Binding-site contacts:
Ligand atom C1 contacts residue ASN86 of chain 1.D at 3.2 Å.
Ligand atom C2 contacts residue ASN86 of chain 1.D at 3.9 Å.
Ligand atom C1 contacts residue GLU83 of chain 1.D at 4.1 Å.
Ligand atom O1 contacts residue GLU83 of chain 1.D at 2.9 Å (salt-bridge).
Ligand atom C3 contacts residue GLN85 of chain 1.D at 3.9 Å.
Ligand atom C6 contacts residue GLU88 of chain 1.D at 3.8 Å.
Ligand atom C2 contacts residue GLN85 of chain 1.D at 4.1 Å.
Ligand atom O6 contacts residue GLU88 of chain 1.D at 3.0 Å (salt-bridge).
Ligand atom O5 contacts residue GLN85 of chain 1.D at 4.3 Å.
Ligand atom C1 contacts residue GLN85 of chain 1.D at 3.5 Å.
Ligand atom O2 contacts residue ASN86 of chain 1.D at 3.7 Å.
Ligand atom C1 contacts residue ASN86 of chain 1.D at 4.1 Å.
Ligand atom O1 contacts residue GLN85 of chain 1.D at 4.0 Å.
Ligand atom O2 contacts residue GLU83 of chain 1.D at 4.3 Å.
Ligand atom O5 contacts residue ASN86 of chain 1.D at 3.5 Å (h-bond).
Ligand atom C2 contacts residue ASN86 of chain 1.D at 4.0 Å.
Ligand atom C5 contacts residue ASN86 of chain 1.D at 4.5 Å.
Ligand atom O1 contacts residue ASN86 of chain 1.D at 4.2 Å.

This protein binds this small molecule.
Small molecule (SMILES): OC[C@H]1O[C@@](CO)(O[C@H]2O[C@H](CO)[C@@H](O)[C@H](O)[C@H]2O)[C@@H](O)[C@@H]1O

Sequence of chain 1.D:
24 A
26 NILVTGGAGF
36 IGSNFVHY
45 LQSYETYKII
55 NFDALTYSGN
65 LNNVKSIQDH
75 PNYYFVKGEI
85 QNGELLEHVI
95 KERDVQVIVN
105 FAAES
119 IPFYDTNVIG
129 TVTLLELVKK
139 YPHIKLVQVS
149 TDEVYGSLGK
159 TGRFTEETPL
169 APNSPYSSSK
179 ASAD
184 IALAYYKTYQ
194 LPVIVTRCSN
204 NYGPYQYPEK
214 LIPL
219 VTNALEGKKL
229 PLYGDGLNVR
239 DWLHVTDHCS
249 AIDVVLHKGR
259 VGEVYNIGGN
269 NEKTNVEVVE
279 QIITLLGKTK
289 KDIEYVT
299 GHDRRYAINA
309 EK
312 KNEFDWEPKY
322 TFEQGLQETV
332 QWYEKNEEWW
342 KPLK